This small molecule binds to this protein.
Small molecule (SMILES): O=C(O)c1cc([N+](=O)[O-])ccc1NCCc1c[nH]c2ccccc12

Sequence of chain 1.A:
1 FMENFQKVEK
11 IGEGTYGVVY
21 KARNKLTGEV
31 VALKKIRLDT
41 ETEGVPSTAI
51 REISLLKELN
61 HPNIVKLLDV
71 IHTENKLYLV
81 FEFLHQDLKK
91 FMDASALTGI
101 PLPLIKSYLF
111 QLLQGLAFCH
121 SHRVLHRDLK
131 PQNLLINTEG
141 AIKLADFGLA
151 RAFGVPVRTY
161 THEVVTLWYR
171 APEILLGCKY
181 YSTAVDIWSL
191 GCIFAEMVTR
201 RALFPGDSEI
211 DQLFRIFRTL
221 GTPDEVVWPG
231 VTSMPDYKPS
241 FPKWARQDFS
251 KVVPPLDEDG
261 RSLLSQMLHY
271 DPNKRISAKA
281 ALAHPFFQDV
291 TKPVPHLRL

Binding-site contacts:
Ligand atom O01 contacts residue PHE81 of chain 1.A at 3.8 Å.
Ligand atom N22 contacts residue ALA150 of chain 1.A at 3.7 Å.
Ligand atom C13 contacts residue ILE64 of chain 1.A at 3.6 Å (hydrophobic).
Ligand atom O23 contacts residue VAL155 of chain 1.A at 3.8 Å.
Ligand atom O24 contacts residue LEU79 of chain 1.A at 3.8 Å.
Ligand atom C21 contacts residue LEU59 of chain 1.A at 3.3 Å (hydrophobic).
Ligand atom C11 contacts residue LEU56 of chain 1.A at 3.8 Å (hydrophobic).
Ligand atom C18 contacts residue PHE147 of chain 1.A at 3.5 Å (hydrophobic).
Ligand atom C14 contacts residue ILE64 of chain 1.A at 3.7 Å (hydrophobic).
Ligand atom N15 contacts residue ILE64 of chain 1.A at 3.8 Å.
Ligand atom O23 contacts residue ILE53 of chain 1.A at 3.4 Å.
Ligand atom C02 contacts residue PHE81 of chain 1.A at 3.5 Å (hydrophobic).
Ligand atom C02 contacts residue PHE147 of chain 1.A at 3.4 Å (hydrophobic).
Ligand atom N15 contacts residue LEU56 of chain 1.A at 3.2 Å (h-bond).
Ligand atom C06 contacts residue LEU79 of chain 1.A at 3.6 Å (hydrophobic).
Ligand atom O01 contacts residue LYS34 of chain 1.A at 2.6 Å (salt-bridge).
Ligand atom N10 contacts residue PHE81 of chain 1.A at 3.8 Å.
Ligand atom C05 contacts residue PHE147 of chain 1.A at 3.7 Å (hydrophobic).
Ligand atom C19 contacts residue CYS119 of chain 1.A at 3.7 Å (hydrophobic).
Ligand atom C20 contacts residue CYS119 of chain 1.A at 3.7 Å (hydrophobic).
Ligand atom O03 contacts residue PHE147 of chain 1.A at 2.9 Å (h-bond).
Ligand atom O03 contacts residue ASP146 of chain 1.A at 3.3 Å (salt-bridge).
Ligand atom C17 contacts residue ILE64 of chain 1.A at 3.6 Å (hydrophobic).
Ligand atom C02 contacts residue LYS34 of chain 1.A at 3.8 Å.
Ligand atom C14 contacts residue LEU56 of chain 1.A at 3.7 Å (hydrophobic).
Ligand atom C04 contacts residue PHE147 of chain 1.A at 3.8 Å (hydrophobic).
Ligand atom C16 contacts residue LEU59 of chain 1.A at 3.4 Å (hydrophobic).
Ligand atom C08 contacts residue LEU149 of chain 1.A at 3.8 Å (hydrophobic).
Ligand atom C19 contacts residue VAL124 of chain 1.A at 3.6 Å (hydrophobic).
Ligand atom C16 contacts residue ILE64 of chain 1.A at 3.7 Å (hydrophobic).
Ligand atom C19 contacts residue PHE147 of chain 1.A at 3.7 Å (hydrophobic).
Ligand atom C14 contacts residue VAL65 of chain 1.A at 3.5 Å (hydrophobic).
Ligand atom O23 contacts residue LEU149 of chain 1.A at 3.7 Å.
Ligand atom N15 contacts residue LEU59 of chain 1.A at 2.9 Å (h-bond).
Ligand atom C05 contacts residue LEU79 of chain 1.A at 3.4 Å (hydrophobic).
Ligand atom O03 contacts residue PHE81 of chain 1.A at 3.5 Å.
Ligand atom O23 contacts residue ALA150 of chain 1.A at 3.4 Å.
Ligand atom O24 contacts residue ILE36 of chain 1.A at 3.6 Å.
Ligand atom O01 contacts residue ASP146 of chain 1.A at 3.7 Å.
Ligand atom O24 contacts residue ALA150 of chain 1.A at 3.4 Å.